Sequence of chain 48.A:
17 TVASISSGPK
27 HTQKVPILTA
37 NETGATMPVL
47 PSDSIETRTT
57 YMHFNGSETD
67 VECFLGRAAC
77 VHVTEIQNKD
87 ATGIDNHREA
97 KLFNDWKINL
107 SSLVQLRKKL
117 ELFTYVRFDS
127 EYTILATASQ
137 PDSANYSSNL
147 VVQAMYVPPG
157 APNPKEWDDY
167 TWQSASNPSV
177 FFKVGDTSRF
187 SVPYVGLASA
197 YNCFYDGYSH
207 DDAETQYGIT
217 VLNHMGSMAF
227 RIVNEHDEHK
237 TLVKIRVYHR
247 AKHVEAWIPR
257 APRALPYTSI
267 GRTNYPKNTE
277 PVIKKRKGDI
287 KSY

Binding-site contacts:
Ligand atom C19 contacts residue TYR152 of chain 48.A at 3.9 Å (hydrophobic).
Ligand atom C7 contacts residue TYR197 of chain 48.A at 3.5 Å (hydrophobic).
Ligand atom C14 contacts residue TYR128 of chain 48.A at 3.3 Å (hydrophobic).
Ligand atom C18 contacts residue VAL188 of chain 48.A at 3.9 Å (hydrophobic).
Ligand atom C10 contacts residue TYR128 of chain 48.A at 3.6 Å (hydrophobic).
Ligand atom C14 contacts residue SER126 of chain 48.A at 3.6 Å.
Ligand atom C13 contacts residue TYR128 of chain 48.A at 3.0 Å (hydrophobic).
Ligand atom C16 contacts residue ILE104 of chain 48.A at 3.7 Å (hydrophobic).
Ligand atom C7 contacts residue LEU106 of chain 48.A at 4.1 Å (hydrophobic).
Ligand atom C20 contacts residue VAL188 of chain 48.A at 3.7 Å (hydrophobic).
Ligand atom C1 contacts residue DMS1 of chain 48.F at 4.1 Å.
Ligand atom C1 contacts residue ASN198 of chain 48.A at 4.0 Å.
Ligand atom C10 contacts residue ILE104 of chain 48.A at 3.9 Å (hydrophobic).
Ligand atom N4 contacts residue ASN219 of chain 48.A at 4.0 Å.
Ligand atom C17 contacts residue ILE104 of chain 48.A at 3.8 Å (hydrophobic).
Ligand atom N12 contacts residue TYR128 of chain 48.A at 2.5 Å (h-bond).
Ligand atom C7 contacts residue PHE124 of chain 48.A at 3.8 Å (hydrophobic).
Ligand atom C10 contacts residue MET221 of chain 48.A at 4.0 Å (hydrophobic).
Ligand atom C11 contacts residue MET221 of chain 48.A at 4.0 Å (hydrophobic).
Ligand atom C8 contacts residue PHE124 of chain 48.A at 3.6 Å (hydrophobic).
Ligand atom C21 contacts residue MET224 of chain 48.A at 4.0 Å (hydrophobic).
Ligand atom C13 contacts residue SER126 of chain 48.A at 3.7 Å.
Ligand atom C18 contacts residue TYR152 of chain 48.A at 3.8 Å (hydrophobic).
Ligand atom N5 contacts residue DMS1 of chain 48.F at 3.9 Å.
Ligand atom C11 contacts residue ILE104 of chain 48.A at 3.5 Å (hydrophobic).
Ligand atom C19 contacts residue VAL191 of chain 48.A at 4.0 Å (hydrophobic).
Ligand atom C19 contacts residue VAL188 of chain 48.A at 3.5 Å (hydrophobic).
Ligand atom N4 contacts residue DMS1 of chain 48.F at 3.6 Å (h-bond).
Ligand atom C13 contacts residue TYR197 of chain 48.A at 4.0 Å (hydrophobic).
Ligand atom N5 contacts residue ASN219 of chain 48.A at 4.1 Å.
Ligand atom N9 contacts residue TYR128 of chain 48.A at 4.1 Å.
Ligand atom C16 contacts residue TYR128 of chain 48.A at 2.9 Å (hydrophobic).
Ligand atom C10 contacts residue LEU106 of chain 48.A at 4.0 Å (hydrophobic).
Ligand atom C15 contacts residue TYR128 of chain 48.A at 3.0 Å (hydrophobic).
Ligand atom C21 contacts residue ILE104 of chain 48.A at 3.5 Å (hydrophobic).
Ligand atom C14 contacts residue TYR197 of chain 48.A at 4.1 Å (hydrophobic).
Ligand atom C8 contacts residue TYR197 of chain 48.A at 3.4 Å (hydrophobic).
Ligand atom C20 contacts residue VAL191 of chain 48.A at 3.5 Å (hydrophobic).
Ligand atom C11 contacts residue TYR128 of chain 48.A at 3.4 Å (hydrophobic).
Ligand atom C17 contacts residue TYR128 of chain 48.A at 3.8 Å (hydrophobic).

The small molecule below binds the protein below.
Small molecule (SMILES): COc1ccc(N2CCN(c3cccc(C)c3)CC2)nn1